The protein below binds the small molecule below.
Small molecule (SMILES): CN1[C@@H]2CC[C@H]1CC(=O)C2

Binding-site contacts:
Ligand atom C3 contacts residue SER145 of chain 2.A at 4.0 Å.
Ligand atom C6 contacts residue VAL196 of chain 2.A at 4.0 Å (hydrophobic).
Ligand atom C9 contacts residue THR199 of chain 2.A at 4.3 Å.
Ligand atom C2 contacts residue VAL146 of chain 2.A at 4.4 Å (hydrophobic).
Ligand atom C7 contacts residue VAL190 of chain 2.A at 3.9 Å (hydrophobic).
Ligand atom C3 contacts residue NDP1 of chain 2.C at 3.9 Å.
Ligand atom C7 contacts residue GLY189 of chain 2.A at 3.5 Å.
Ligand atom C1 contacts residue GLY189 of chain 2.A at 4.3 Å.
Ligand atom C3 contacts residue TYR158 of chain 2.A at 4.1 Å (hydrophobic).
Ligand atom C5 contacts residue LEU195 of chain 2.A at 4.2 Å (hydrophobic).
Ligand atom C9 contacts residue GLU155 of chain 2.A at 3.8 Å.
Ligand atom C1 contacts residue LEU212 of chain 2.A at 3.6 Å (hydrophobic).
Ligand atom N8 contacts residue GLU155 of chain 2.A at 3.1 Å (salt-bridge).
Ligand atom C2 contacts residue GLU155 of chain 2.A at 3.1 Å.
Ligand atom C4 contacts residue GLU155 of chain 2.A at 3.4 Å.
Ligand atom C9 contacts residue LEU209 of chain 2.A at 3.7 Å (hydrophobic).
Ligand atom C9 contacts residue LEU212 of chain 2.A at 4.4 Å (hydrophobic).
Ligand atom O3 contacts residue GLU155 of chain 2.A at 3.2 Å (salt-bridge).
Ligand atom C5 contacts residue GLU155 of chain 2.A at 3.8 Å.
Ligand atom N8 contacts residue TYR99 of chain 2.A at 4.2 Å.
Ligand atom C7 contacts residue LEU209 of chain 2.A at 4.4 Å (hydrophobic).
Ligand atom C5 contacts residue TYR99 of chain 2.A at 3.5 Å (hydrophobic).
Ligand atom C3 contacts residue GLU155 of chain 2.A at 2.9 Å.
Ligand atom C3 contacts residue SER147 of chain 2.A at 3.4 Å.
Ligand atom O3 contacts residue SER145 of chain 2.A at 2.9 Å (h-bond).
Ligand atom C4 contacts residue LEU195 of chain 2.A at 4.4 Å (hydrophobic).
Ligand atom C2 contacts residue LEU212 of chain 2.A at 4.4 Å (hydrophobic).
Ligand atom C2 contacts residue SER147 of chain 2.A at 3.4 Å.
Ligand atom C2 contacts residue GLY189 of chain 2.A at 4.1 Å.
Ligand atom O3 contacts residue TYR158 of chain 2.A at 3.2 Å.
Ligand atom C7 contacts residue LEU212 of chain 2.A at 4.3 Å (hydrophobic).
Ligand atom C1 contacts residue GLU155 of chain 2.A at 4.0 Å.
Ligand atom C9 contacts residue TYR99 of chain 2.A at 4.2 Å (hydrophobic).
Ligand atom C6 contacts residue NDP1 of chain 2.C at 3.4 Å.
Ligand atom C6 contacts residue LEU195 of chain 2.A at 4.2 Å (hydrophobic).
Ligand atom C4 contacts residue TYR158 of chain 2.A at 4.3 Å (hydrophobic).
Ligand atom C4 contacts residue TYR99 of chain 2.A at 4.0 Å (hydrophobic).
Ligand atom C7 contacts residue NDP1 of chain 2.C at 3.7 Å.
Ligand atom O3 contacts residue SER147 of chain 2.A at 2.9 Å (h-bond).
Ligand atom O3 contacts residue NDP1 of chain 2.C at 3.3 Å.

Sequence of chain 2.A:
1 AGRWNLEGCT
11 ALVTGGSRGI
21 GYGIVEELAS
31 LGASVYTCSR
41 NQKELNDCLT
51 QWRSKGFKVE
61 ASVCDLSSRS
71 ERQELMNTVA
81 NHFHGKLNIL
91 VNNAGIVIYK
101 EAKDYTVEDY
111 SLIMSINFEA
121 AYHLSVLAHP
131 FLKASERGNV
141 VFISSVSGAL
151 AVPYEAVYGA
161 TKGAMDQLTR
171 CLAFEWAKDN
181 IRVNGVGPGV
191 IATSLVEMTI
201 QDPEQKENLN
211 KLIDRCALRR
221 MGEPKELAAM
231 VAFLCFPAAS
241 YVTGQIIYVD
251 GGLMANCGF